Sequence of chain 1.A:
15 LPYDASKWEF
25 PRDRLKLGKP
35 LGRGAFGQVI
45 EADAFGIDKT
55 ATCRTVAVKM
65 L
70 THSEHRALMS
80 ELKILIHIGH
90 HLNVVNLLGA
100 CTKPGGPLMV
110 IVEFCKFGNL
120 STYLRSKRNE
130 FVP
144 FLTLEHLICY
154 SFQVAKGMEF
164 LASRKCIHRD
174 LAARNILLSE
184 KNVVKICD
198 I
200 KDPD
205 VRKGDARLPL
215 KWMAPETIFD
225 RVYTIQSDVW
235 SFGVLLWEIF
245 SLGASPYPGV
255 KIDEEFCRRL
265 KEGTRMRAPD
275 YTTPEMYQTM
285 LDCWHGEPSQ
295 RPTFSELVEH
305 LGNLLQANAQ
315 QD

A protein and the small-molecule ligand that binds it are described below.
Small molecule (SMILES): COc1ccc(-c2oc3ncnc(N)c3c2-c2ccc(NC(=O)Nc3cc(C(F)(F)F)ccc3F)cc2)cc1

Binding-site contacts:
Ligand atom C29 contacts residue LEU180 of chain 1.A at 3.7 Å (hydrophobic).
Ligand atom C39 contacts residue GLY38 of chain 1.A at 3.2 Å.
Ligand atom O14 contacts residue CYS190 of chain 1.A at 3.4 Å.
Ligand atom N12 contacts residue ASP191 of chain 1.A at 3.5 Å (salt-bridge).
Ligand atom C39 contacts residue GLY36 of chain 1.A at 3.7 Å.
Ligand atom F1 contacts residue HIS171 of chain 1.A at 3.6 Å.
Ligand atom C27 contacts residue CYS114 of chain 1.A at 3.3 Å (hydrophobic).
Ligand atom F3 contacts residue LEU164 of chain 1.A at 3.5 Å.
Ligand atom C29 contacts residue ALA61 of chain 1.A at 3.7 Å (hydrophobic).
Ligand atom C39 contacts residue ARG37 of chain 1.A at 3.4 Å.
Ligand atom N31 contacts residue GLU112 of chain 1.A at 2.8 Å (salt-bridge).
Ligand atom C33 contacts residue VAL43 of chain 1.A at 3.8 Å (hydrophobic).
Ligand atom O14 contacts residue ASP191 of chain 1.A at 3.1 Å (salt-bridge).
Ligand atom C36 contacts residue VAL43 of chain 1.A at 3.5 Å (hydrophobic).
Ligand atom N28 contacts residue CYS114 of chain 1.A at 3.0 Å (h-bond).
Ligand atom F11 contacts residue GLU80 of chain 1.A at 3.2 Å.
Ligand atom C34 contacts residue VAL43 of chain 1.A at 3.7 Å (hydrophobic).
Ligand atom F4 contacts residue VAL93 of chain 1.A at 3.2 Å.
Ligand atom C13 contacts residue VAL94 of chain 1.A at 3.7 Å (hydrophobic).
Ligand atom N15 contacts residue GLU80 of chain 1.A at 2.9 Å (salt-bridge).
Ligand atom N12 contacts residue GLU80 of chain 1.A at 2.8 Å (salt-bridge).
Ligand atom N28 contacts residue PHE113 of chain 1.A at 3.7 Å.
Ligand atom C37 contacts residue VAL43 of chain 1.A at 3.6 Å (hydrophobic).
Ligand atom C10 contacts residue ASP191 of chain 1.A at 3.6 Å.
Ligand atom C37 contacts residue LEU35 of chain 1.A at 3.6 Å (hydrophobic).
Ligand atom F1 contacts residue ILE189 of chain 1.A at 3.5 Å.
Ligand atom O14 contacts residue VAL94 of chain 1.A at 3.1 Å.
Ligand atom N31 contacts residue ALA61 of chain 1.A at 3.8 Å.
Ligand atom C27 contacts residue PHE113 of chain 1.A at 3.5 Å (hydrophobic).
Ligand atom F4 contacts residue ILE189 of chain 1.A at 3.6 Å.
Ligand atom C13 contacts residue ASP191 of chain 1.A at 3.3 Å.
Ligand atom C35 contacts residue VAL43 of chain 1.A at 3.6 Å (hydrophobic).
Ligand atom F1 contacts residue ASP191 of chain 1.A at 3.6 Å.
Ligand atom F3 contacts residue ILE87 of chain 1.A at 3.7 Å.
Ligand atom C13 contacts residue GLU80 of chain 1.A at 3.3 Å.
Ligand atom C6 contacts residue ASP191 of chain 1.A at 3.6 Å.
Ligand atom F1 contacts residue CYS190 of chain 1.A at 3.3 Å.
Ligand atom N26 contacts residue LEU35 of chain 1.A at 3.7 Å.
Ligand atom C5 contacts residue ASP191 of chain 1.A at 3.6 Å.
Ligand atom C32 contacts residue VAL43 of chain 1.A at 3.7 Å (hydrophobic).